Sequence of chain 1.C:
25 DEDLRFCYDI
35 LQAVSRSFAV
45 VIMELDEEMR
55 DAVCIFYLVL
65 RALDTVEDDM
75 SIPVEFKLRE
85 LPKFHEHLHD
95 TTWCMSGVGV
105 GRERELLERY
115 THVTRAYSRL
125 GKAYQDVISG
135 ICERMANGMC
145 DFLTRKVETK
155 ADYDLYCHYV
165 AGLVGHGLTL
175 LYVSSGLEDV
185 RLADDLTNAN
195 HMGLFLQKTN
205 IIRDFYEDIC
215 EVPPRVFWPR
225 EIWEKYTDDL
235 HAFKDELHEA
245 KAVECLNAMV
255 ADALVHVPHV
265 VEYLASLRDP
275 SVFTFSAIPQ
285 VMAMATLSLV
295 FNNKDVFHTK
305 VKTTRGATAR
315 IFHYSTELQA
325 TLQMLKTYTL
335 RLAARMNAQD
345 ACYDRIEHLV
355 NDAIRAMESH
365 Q

Binding-site contacts:
Ligand atom OAB contacts residue LYS306 of chain 1.C at 4.2 Å.
Ligand atom OAF contacts residue LYS306 of chain 1.C at 3.9 Å.
Ligand atom PAY contacts residue LYS306 of chain 1.C at 4.4 Å.
Ligand atom CAU contacts residue LYS306 of chain 1.C at 3.5 Å.

The protein below binds the small molecule below.
Small molecule (SMILES): CCCCCCCCCC[n+]1ccn(CC(O)(P(=O)([O-])O)P(=O)(O)O)c1